Sequence of chain 1.B:
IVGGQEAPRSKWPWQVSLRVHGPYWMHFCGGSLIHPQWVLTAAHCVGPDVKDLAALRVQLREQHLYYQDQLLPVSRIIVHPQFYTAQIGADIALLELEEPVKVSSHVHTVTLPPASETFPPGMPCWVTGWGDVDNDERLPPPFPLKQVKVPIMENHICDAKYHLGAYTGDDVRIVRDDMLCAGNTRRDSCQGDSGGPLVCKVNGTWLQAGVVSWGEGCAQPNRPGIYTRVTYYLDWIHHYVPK

Sequence of chain 1.D:
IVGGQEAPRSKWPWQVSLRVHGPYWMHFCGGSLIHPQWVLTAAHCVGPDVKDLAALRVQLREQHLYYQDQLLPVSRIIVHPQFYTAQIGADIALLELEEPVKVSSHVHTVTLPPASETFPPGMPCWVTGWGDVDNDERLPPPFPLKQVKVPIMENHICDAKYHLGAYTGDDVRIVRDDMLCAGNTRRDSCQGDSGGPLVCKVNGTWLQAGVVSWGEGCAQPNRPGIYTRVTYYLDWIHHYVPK

The protein below binds the small molecule below.
Small molecule (SMILES): NCc1ccc2c(c1)C1(CCN(C(=O)c3ccc(C#Cc4ccccc4)o3)CC1)CO2

Binding-site contacts:
Ligand atom C3 contacts residue CYS190 of chain 1.B at 3.8 Å (hydrophobic).
Ligand atom O13 contacts residue GLN191 of chain 1.B at 3.6 Å.
Ligand atom C15 contacts residue GLY215 of chain 1.B at 3.3 Å.
Ligand atom C4 contacts residue GLN191 of chain 1.B at 3.6 Å.
Ligand atom C25 contacts residue TYR84 of chain 1.D at 3.6 Å (hydrophobic).
Ligand atom O61 contacts residue GLU216 of chain 1.B at 3.5 Å.
Ligand atom C27 contacts residue TYR162 of chain 1.B at 3.7 Å (hydrophobic).
Ligand atom C30 contacts residue TRP214 of chain 1.B at 3.3 Å (hydrophobic).
Ligand atom C5 contacts residue SER189 of chain 1.B at 3.6 Å.
Ligand atom N64 contacts residue SER189 of chain 1.B at 2.9 Å (h-bond).
Ligand atom C10 contacts residue GLY215 of chain 1.B at 3.3 Å.
Ligand atom C4 contacts residue CYS190 of chain 1.B at 3.1 Å (hydrophobic).
Ligand atom C1 contacts residue GLY215 of chain 1.B at 3.7 Å.
Ligand atom O35 contacts residue GLU216 of chain 1.B at 3.3 Å.
Ligand atom C14 contacts residue GLY217 of chain 1.B at 3.7 Å.
Ligand atom C32 contacts residue GLY215 of chain 1.B at 3.3 Å.
Ligand atom C28 contacts residue GLU216 of chain 1.B at 3.1 Å.
Ligand atom C27 contacts residue ASP49 of chain 1.D at 3.6 Å.
Ligand atom C1 contacts residue GLY217 of chain 1.B at 3.6 Å.
Ligand atom N22 contacts residue GLY215 of chain 1.B at 3.6 Å.
Ligand atom C25 contacts residue ILE174 of chain 1.B at 3.4 Å (hydrophobic).
Ligand atom C26 contacts residue ILE174 of chain 1.B at 3.7 Å (hydrophobic).
Ligand atom C19 contacts residue GLN87 of chain 1.B at 3.6 Å.
Ligand atom C11 contacts residue GLY215 of chain 1.B at 3.6 Å.
Ligand atom N64 contacts residue GLY217 of chain 1.B at 3.2 Å (h-bond).
Ligand atom C14 contacts residue GLY215 of chain 1.B at 3.8 Å.
Ligand atom C1 contacts residue TRP214 of chain 1.B at 3.7 Å (hydrophobic).
Ligand atom C6 contacts residue TRP214 of chain 1.B at 3.7 Å (hydrophobic).
Ligand atom O61 contacts residue GLY217 of chain 1.B at 2.8 Å (h-bond).
Ligand atom O61 contacts residue GLY215 of chain 1.B at 3.6 Å (h-bond).
Ligand atom C5 contacts residue VAL212 of chain 1.B at 3.7 Å (hydrophobic).
Ligand atom C5 contacts residue CYS190 of chain 1.B at 3.6 Å (hydrophobic).
Ligand atom O35 contacts residue GLY215 of chain 1.B at 3.2 Å (h-bond).
Ligand atom C26 contacts residue TYR162 of chain 1.B at 3.3 Å (hydrophobic).
Ligand atom C4 contacts residue SER194 of chain 1.B at 3.6 Å.
Ligand atom N64 contacts residue ASP188 of chain 1.B at 3.0 Å (salt-bridge).
Ligand atom C30 contacts residue SER189 of chain 1.B at 3.5 Å.
Ligand atom C27 contacts residue GLU216 of chain 1.B at 3.7 Å.
Ligand atom C15 contacts residue GLY217 of chain 1.B at 3.7 Å.
Ligand atom C3 contacts residue GLN191 of chain 1.B at 3.6 Å.